Sequence of chain 1.A:
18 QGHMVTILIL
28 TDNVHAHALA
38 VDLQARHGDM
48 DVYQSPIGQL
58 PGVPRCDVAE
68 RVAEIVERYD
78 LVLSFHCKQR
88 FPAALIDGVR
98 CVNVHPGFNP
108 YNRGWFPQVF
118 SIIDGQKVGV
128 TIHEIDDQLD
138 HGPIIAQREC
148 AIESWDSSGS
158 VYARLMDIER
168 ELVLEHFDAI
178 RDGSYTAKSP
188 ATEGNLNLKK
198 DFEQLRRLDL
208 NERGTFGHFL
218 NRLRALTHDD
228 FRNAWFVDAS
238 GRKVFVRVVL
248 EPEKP

A protein and the small-molecule ligand that binds it are described below.
Small molecule (SMILES): O=S(=O)(O)CCCN1CCN(CCO)CC1

Binding-site contacts:
Ligand atom O2S contacts residue ARG229 of chain 1.A at 3.2 Å (salt-bridge).
Ligand atom O8 contacts residue HIS225 of chain 1.A at 4.0 Å.
Ligand atom O1S contacts residue ARG229 of chain 1.A at 4.5 Å.
Ligand atom C5 contacts residue ASP227 of chain 1.A at 3.6 Å.
Ligand atom C10 contacts residue ASP227 of chain 1.A at 3.6 Å.
Ligand atom C10 contacts residue PHE228 of chain 1.A at 4.1 Å (hydrophobic).
Ligand atom C3 contacts residue ASP227 of chain 1.A at 3.2 Å.
Ligand atom O3S contacts residue PHE228 of chain 1.A at 3.6 Å.
Ligand atom S contacts residue ARG229 of chain 1.A at 3.9 Å.
Ligand atom C2 contacts residue ASP227 of chain 1.A at 3.2 Å.
Ligand atom N4 contacts residue ASP227 of chain 1.A at 4.0 Å.
Ligand atom O8 contacts residue PHE228 of chain 1.A at 4.0 Å.
Ligand atom O2S contacts residue ASP227 of chain 1.A at 4.0 Å.
Ligand atom C2 contacts residue PHE228 of chain 1.A at 3.5 Å (hydrophobic).
Ligand atom O3S contacts residue ASP227 of chain 1.A at 4.5 Å.
Ligand atom C3 contacts residue PHE228 of chain 1.A at 3.7 Å (hydrophobic).
Ligand atom C11 contacts residue PHE228 of chain 1.A at 4.5 Å (hydrophobic).
Ligand atom C7 contacts residue ASP226 of chain 1.A at 3.9 Å.
Ligand atom C6 contacts residue ASP227 of chain 1.A at 3.4 Å.
Ligand atom O3S contacts residue ARG229 of chain 1.A at 2.9 Å (salt-bridge).
Ligand atom N1 contacts residue ASP227 of chain 1.A at 2.7 Å (salt-bridge).
Ligand atom C8 contacts residue ASP226 of chain 1.A at 3.5 Å.
Ligand atom C3 contacts residue ASP226 of chain 1.A at 4.2 Å.
Ligand atom C9 contacts residue ASP227 of chain 1.A at 3.7 Å.
Ligand atom O8 contacts residue ASP226 of chain 1.A at 2.5 Å (salt-bridge).